This protein binds this small molecule.
Small molecule (SMILES): CC(=O)N[C@H]1[C@H](O[C@H]2[C@H](O)[C@@H](NC(C)=O)CO[C@@H]2CO)O[C@H](CO)[C@@H](O)[C@@H]1O

Sequence of chain 1.B:
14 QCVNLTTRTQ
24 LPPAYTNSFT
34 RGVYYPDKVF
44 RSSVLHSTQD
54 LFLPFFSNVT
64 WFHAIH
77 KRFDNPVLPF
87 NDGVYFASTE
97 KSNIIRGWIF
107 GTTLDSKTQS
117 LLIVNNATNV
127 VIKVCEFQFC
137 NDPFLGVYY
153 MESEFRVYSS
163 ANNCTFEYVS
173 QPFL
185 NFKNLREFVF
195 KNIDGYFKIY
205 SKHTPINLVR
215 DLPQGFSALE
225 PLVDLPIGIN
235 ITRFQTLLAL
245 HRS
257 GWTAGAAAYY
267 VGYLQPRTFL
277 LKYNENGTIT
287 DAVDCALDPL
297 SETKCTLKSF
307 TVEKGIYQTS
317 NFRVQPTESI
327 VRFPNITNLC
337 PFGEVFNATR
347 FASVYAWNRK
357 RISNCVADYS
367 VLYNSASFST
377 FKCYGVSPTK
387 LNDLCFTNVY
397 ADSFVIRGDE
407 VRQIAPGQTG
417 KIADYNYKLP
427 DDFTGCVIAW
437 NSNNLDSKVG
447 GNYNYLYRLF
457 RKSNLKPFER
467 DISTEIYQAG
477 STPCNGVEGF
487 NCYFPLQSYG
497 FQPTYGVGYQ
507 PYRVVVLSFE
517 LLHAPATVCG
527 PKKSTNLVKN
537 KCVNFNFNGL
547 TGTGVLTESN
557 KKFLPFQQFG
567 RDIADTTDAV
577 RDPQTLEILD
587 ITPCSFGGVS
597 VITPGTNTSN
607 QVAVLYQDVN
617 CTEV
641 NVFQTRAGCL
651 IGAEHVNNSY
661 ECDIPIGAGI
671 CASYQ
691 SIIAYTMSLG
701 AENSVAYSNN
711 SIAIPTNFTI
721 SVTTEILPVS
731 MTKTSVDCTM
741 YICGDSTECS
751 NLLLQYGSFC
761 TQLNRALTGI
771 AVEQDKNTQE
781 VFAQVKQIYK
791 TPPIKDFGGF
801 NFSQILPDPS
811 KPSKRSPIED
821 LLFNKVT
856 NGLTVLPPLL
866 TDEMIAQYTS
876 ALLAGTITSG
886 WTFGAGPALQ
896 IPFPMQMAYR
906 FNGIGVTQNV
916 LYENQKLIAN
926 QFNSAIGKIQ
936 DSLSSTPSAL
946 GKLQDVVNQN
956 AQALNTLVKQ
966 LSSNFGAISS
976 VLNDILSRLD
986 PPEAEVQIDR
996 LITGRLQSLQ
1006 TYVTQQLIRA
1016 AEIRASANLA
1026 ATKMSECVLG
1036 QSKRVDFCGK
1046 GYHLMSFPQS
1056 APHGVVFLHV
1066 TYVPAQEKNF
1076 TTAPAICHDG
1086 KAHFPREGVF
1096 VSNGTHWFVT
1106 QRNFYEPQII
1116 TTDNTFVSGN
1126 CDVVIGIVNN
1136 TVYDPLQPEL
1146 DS

Binding-site contacts:
Ligand atom O5 contacts residue ASN801 of chain 1.B at 2.3 Å (h-bond).
Ligand atom C1 contacts residue ASN801 of chain 1.B at 1.4 Å.
Ligand atom C5 contacts residue ASN801 of chain 1.B at 3.6 Å.
Ligand atom C6 contacts residue GLN804 of chain 1.B at 3.4 Å.
Ligand atom O6 contacts residue GLN804 of chain 1.B at 4.0 Å.
Ligand atom C1 contacts residue SER803 of chain 1.B at 3.7 Å.
Ligand atom O5 contacts residue SER803 of chain 1.B at 3.4 Å (h-bond).
Ligand atom N2 contacts residue ASN801 of chain 1.B at 2.9 Å (h-bond).
Ligand atom C7 contacts residue ASN801 of chain 1.B at 3.6 Å.
Ligand atom C3 contacts residue ASN801 of chain 1.B at 3.8 Å.
Ligand atom C2 contacts residue ASN801 of chain 1.B at 2.5 Å.
Ligand atom C5 contacts residue SER803 of chain 1.B at 3.3 Å.
Ligand atom O7 contacts residue ASN801 of chain 1.B at 3.9 Å.
Ligand atom O6 contacts residue SER803 of chain 1.B at 4.4 Å.
Ligand atom C4 contacts residue ASN801 of chain 1.B at 4.2 Å.
Ligand atom C6 contacts residue SER803 of chain 1.B at 3.5 Å.
Ligand atom C8 contacts residue GLN804 of chain 1.B at 4.1 Å.
Ligand atom C5 contacts residue GLN804 of chain 1.B at 4.3 Å.